A protein and the small-molecule ligand that binds it are described below.
Small molecule (SMILES): Cc1cc(COc2ccc([C@]3(C)CCN([C@H](C)C(=O)NO)C3=O)cc2)c2ccccc2n1

Binding-site contacts:
Ligand atom O3 contacts residue LEU133 of chain 1.B at 2.8 Å (h-bond).
Ligand atom C17 contacts residue GLY131 of chain 1.B at 3.2 Å.
Ligand atom C1 contacts residue ASN232 of chain 1.B at 3.3 Å.
Ligand atom C24 contacts residue ZN1 of chain 1.E at 2.8 Å.
Ligand atom C13 contacts residue ALA224 of chain 1.B at 3.7 Å (hydrophobic).
Ligand atom O3 contacts residue THR132 of chain 1.B at 3.2 Å.
Ligand atom O1 contacts residue HIS194 of chain 1.B at 3.1 Å.
Ligand atom C15 contacts residue PRO222 of chain 1.B at 3.1 Å (hydrophobic).
Ligand atom O4 contacts residue HIS190 of chain 1.B at 3.6 Å.
Ligand atom C22 contacts residue ALA224 of chain 1.B at 3.8 Å (hydrophobic).
Ligand atom N1 contacts residue LEU186 of chain 1.B at 3.6 Å.
Ligand atom O2 contacts residue HIS190 of chain 1.B at 3.1 Å.
Ligand atom O4 contacts residue HIS200 of chain 1.B at 2.9 Å (h-bond).
Ligand atom C3 contacts residue TYR218 of chain 1.B at 3.7 Å (hydrophobic).
Ligand atom O3 contacts residue GLY134 of chain 1.B at 3.2 Å (h-bond).
Ligand atom N2 contacts residue GLU191 of chain 1.B at 3.2 Å (salt-bridge).
Ligand atom N2 contacts residue ZN1 of chain 1.E at 2.9 Å.
Ligand atom C23 contacts residue GLY134 of chain 1.B at 3.4 Å.
Ligand atom N1 contacts residue ALA224 of chain 1.B at 3.6 Å.
Ligand atom C2 contacts residue TYR218 of chain 1.B at 3.3 Å (hydrophobic).
Ligand atom C6 contacts residue ALA224 of chain 1.B at 3.8 Å (hydrophobic).
Ligand atom C10 contacts residue HIS190 of chain 1.B at 3.7 Å.
Ligand atom O2 contacts residue LEU186 of chain 1.B at 3.7 Å.
Ligand atom C20 contacts residue VAL225 of chain 1.B at 3.6 Å (hydrophobic).
Ligand atom C8 contacts residue HIS190 of chain 1.B at 3.5 Å.
Ligand atom C4 contacts residue GLU183 of chain 1.B at 3.8 Å.
Ligand atom C6 contacts residue LEU186 of chain 1.B at 3.5 Å (hydrophobic).
Ligand atom C5 contacts residue LEU186 of chain 1.B at 3.7 Å (hydrophobic).
Ligand atom C19 contacts residue PRO222 of chain 1.B at 3.7 Å (hydrophobic).
Ligand atom C24 contacts residue GLY134 of chain 1.B at 3.7 Å.
Ligand atom C9 contacts residue HIS190 of chain 1.B at 3.5 Å.
Ligand atom O4 contacts residue ZN1 of chain 1.E at 2.1 Å.
Ligand atom O1 contacts residue GLU191 of chain 1.B at 2.6 Å (salt-bridge).
Ligand atom O1 contacts residue ZN1 of chain 1.E at 2.2 Å.
Ligand atom C5 contacts residue ALA224 of chain 1.B at 3.5 Å (hydrophobic).
Ligand atom O1 contacts residue HIS190 of chain 1.B at 3.3 Å.
Ligand atom C8 contacts residue VAL219 of chain 1.B at 3.1 Å (hydrophobic).
Ligand atom C1 contacts residue VAL225 of chain 1.B at 3.7 Å (hydrophobic).
Ligand atom C20 contacts residue ASN232 of chain 1.B at 3.4 Å.
Ligand atom N2 contacts residue GLY134 of chain 1.B at 2.9 Å (h-bond).

Sequence of chain 1.B:
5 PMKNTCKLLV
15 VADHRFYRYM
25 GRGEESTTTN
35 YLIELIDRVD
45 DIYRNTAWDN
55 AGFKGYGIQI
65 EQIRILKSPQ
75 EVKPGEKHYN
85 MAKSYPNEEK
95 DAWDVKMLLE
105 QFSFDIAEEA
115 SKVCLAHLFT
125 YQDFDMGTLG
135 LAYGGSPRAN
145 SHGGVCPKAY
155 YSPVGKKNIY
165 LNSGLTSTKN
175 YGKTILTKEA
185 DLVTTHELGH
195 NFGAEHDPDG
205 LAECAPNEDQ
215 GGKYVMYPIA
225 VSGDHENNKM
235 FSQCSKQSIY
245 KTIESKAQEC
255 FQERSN